This protein binds this small molecule.
Small molecule (SMILES): CC(=O)N[C@H]1[C@H]([C@H](O)[C@H](O)CO)O[C@@](O)(C(=O)O)C[C@@H]1O

Binding-site contacts:
Ligand atom O1A contacts residue SER147 of chain 2.A at 2.8 Å (h-bond).
Ligand atom N5 contacts residue TYR145 of chain 2.A at 2.6 Å (h-bond).
Ligand atom O8 contacts residue ALA146 of chain 2.A at 3.3 Å.
Ligand atom O1B contacts residue ALA146 of chain 2.A at 3.2 Å.
Ligand atom C7 contacts residue TYR145 of chain 2.A at 3.8 Å (hydrophobic).
Ligand atom C1 contacts residue SER147 of chain 2.A at 3.6 Å.
Ligand atom C9 contacts residue TYR145 of chain 2.A at 4.2 Å (hydrophobic).
Ligand atom C10 contacts residue TYR145 of chain 2.A at 3.6 Å (hydrophobic).
Ligand atom C8 contacts residue ALA146 of chain 2.A at 4.4 Å (hydrophobic).
Ligand atom C1 contacts residue ALA146 of chain 2.A at 3.9 Å (hydrophobic).
Ligand atom O1B contacts residue ASN148 of chain 2.A at 4.3 Å.
Ligand atom C11 contacts residue ARG143 of chain 2.A at 4.0 Å.
Ligand atom O1B contacts residue SER147 of chain 2.A at 3.1 Å (h-bond).
Ligand atom O4 contacts residue TYR145 of chain 2.A at 4.2 Å.
Ligand atom C5 contacts residue TYR145 of chain 2.A at 3.3 Å (hydrophobic).
Ligand atom C6 contacts residue ALA146 of chain 2.A at 4.2 Å (hydrophobic).
Ligand atom C11 contacts residue TYR145 of chain 2.A at 3.7 Å (hydrophobic).
Ligand atom C6 contacts residue TYR145 of chain 2.A at 3.4 Å (hydrophobic).
Ligand atom C4 contacts residue TYR145 of chain 2.A at 3.6 Å (hydrophobic).
Ligand atom O1A contacts residue ALA146 of chain 2.A at 4.2 Å.

Sequence of chain 2.A:
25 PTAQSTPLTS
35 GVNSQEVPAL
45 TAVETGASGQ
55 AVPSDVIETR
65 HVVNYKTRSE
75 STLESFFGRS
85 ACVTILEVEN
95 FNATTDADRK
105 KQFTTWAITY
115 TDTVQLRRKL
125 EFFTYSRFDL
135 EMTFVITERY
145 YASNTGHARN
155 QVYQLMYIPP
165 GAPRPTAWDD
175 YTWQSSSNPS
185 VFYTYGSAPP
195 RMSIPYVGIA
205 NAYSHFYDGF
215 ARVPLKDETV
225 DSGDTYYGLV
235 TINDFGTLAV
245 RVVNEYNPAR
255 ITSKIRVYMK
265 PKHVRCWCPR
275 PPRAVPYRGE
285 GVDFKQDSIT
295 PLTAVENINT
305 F